Sequence of chain 1.A:
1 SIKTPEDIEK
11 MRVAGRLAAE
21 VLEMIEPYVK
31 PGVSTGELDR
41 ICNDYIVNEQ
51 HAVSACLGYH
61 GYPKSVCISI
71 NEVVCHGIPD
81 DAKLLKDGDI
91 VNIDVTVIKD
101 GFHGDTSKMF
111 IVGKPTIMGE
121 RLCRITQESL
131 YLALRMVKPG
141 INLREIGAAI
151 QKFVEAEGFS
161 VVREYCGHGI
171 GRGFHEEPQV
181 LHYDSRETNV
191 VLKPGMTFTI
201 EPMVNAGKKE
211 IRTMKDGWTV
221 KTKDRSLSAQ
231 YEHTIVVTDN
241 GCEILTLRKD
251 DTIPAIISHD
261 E

Binding-site contacts:
Ligand atom CE contacts residue CYS67 of chain 1.A at 3.7 Å (hydrophobic).
Ligand atom CA contacts residue MN1 of chain 1.C at 4.2 Å.
Ligand atom O3 contacts residue GLU201 of chain 1.A at 3.2 Å (salt-bridge).
Ligand atom O3 contacts residue HIS76 of chain 1.A at 2.8 Å (h-bond).
Ligand atom CB contacts residue HIS76 of chain 1.A at 4.3 Å.
Ligand atom CA contacts residue ASP94 of chain 1.A at 3.1 Å.
Ligand atom N contacts residue THR96 of chain 1.A at 3.3 Å (h-bond).
Ligand atom O1 contacts residue MN1 of chain 1.C at 4.2 Å.
Ligand atom P contacts residue GLU201 of chain 1.A at 3.5 Å.
Ligand atom CB contacts residue PHE174 of chain 1.A at 3.3 Å (hydrophobic).
Ligand atom O2 contacts residue ASP105 of chain 1.A at 3.1 Å (salt-bridge).
Ligand atom CD contacts residue TYR59 of chain 1.A at 3.7 Å (hydrophobic).
Ligand atom P contacts residue MN1 of chain 1.C at 3.5 Å.
Ligand atom N contacts residue ASP94 of chain 1.A at 2.7 Å (salt-bridge).
Ligand atom CA contacts residue PHE174 of chain 1.A at 4.1 Å (hydrophobic).
Ligand atom P contacts residue HIS76 of chain 1.A at 3.9 Å.
Ligand atom O1 contacts residue HIS168 of chain 1.A at 4.0 Å.
Ligand atom O2 contacts residue MN1 of chain 1.C at 2.0 Å.
Ligand atom P contacts residue HIS168 of chain 1.A at 4.2 Å.
Ligand atom O1 contacts residue HIS175 of chain 1.A at 2.7 Å (h-bond).
Ligand atom N contacts residue PHE174 of chain 1.A at 3.8 Å.
Ligand atom O2 contacts residue GLU232 of chain 1.A at 3.7 Å.
Ligand atom CG contacts residue CYS67 of chain 1.A at 4.1 Å (hydrophobic).
Ligand atom CB contacts residue HIS175 of chain 1.A at 4.2 Å.
Ligand atom CG contacts residue HIS76 of chain 1.A at 3.4 Å.
Ligand atom N contacts residue GLU232 of chain 1.A at 4.4 Å.
Ligand atom CE contacts residue TYR62 of chain 1.A at 3.8 Å (hydrophobic).
Ligand atom CA contacts residue ASP105 of chain 1.A at 4.1 Å.
Ligand atom N contacts residue MN1 of chain 1.C at 3.6 Å.
Ligand atom CA contacts residue HIS76 of chain 1.A at 4.1 Å.
Ligand atom P contacts residue HIS175 of chain 1.A at 4.0 Å.
Ligand atom N contacts residue ASP105 of chain 1.A at 3.0 Å (salt-bridge).
Ligand atom O2 contacts residue GLU201 of chain 1.A at 2.6 Å (salt-bridge).
Ligand atom CE contacts residue CYS56 of chain 1.A at 3.9 Å (hydrophobic).
Ligand atom P contacts residue ASP105 of chain 1.A at 4.2 Å.
Ligand atom CE contacts residue TRP218 of chain 1.A at 4.3 Å (hydrophobic).
Ligand atom O1 contacts residue HIS76 of chain 1.A at 4.1 Å.
Ligand atom CD contacts residue TRP218 of chain 1.A at 4.1 Å (hydrophobic).
Ligand atom O2 contacts residue HIS168 of chain 1.A at 3.1 Å (h-bond).
Ligand atom CB contacts residue ASP94 of chain 1.A at 4.1 Å.

The small molecule below binds the protein below.
Small molecule (SMILES): CCCC[C@H](N)P(=O)(O)O